Sequence of chain 1.G:
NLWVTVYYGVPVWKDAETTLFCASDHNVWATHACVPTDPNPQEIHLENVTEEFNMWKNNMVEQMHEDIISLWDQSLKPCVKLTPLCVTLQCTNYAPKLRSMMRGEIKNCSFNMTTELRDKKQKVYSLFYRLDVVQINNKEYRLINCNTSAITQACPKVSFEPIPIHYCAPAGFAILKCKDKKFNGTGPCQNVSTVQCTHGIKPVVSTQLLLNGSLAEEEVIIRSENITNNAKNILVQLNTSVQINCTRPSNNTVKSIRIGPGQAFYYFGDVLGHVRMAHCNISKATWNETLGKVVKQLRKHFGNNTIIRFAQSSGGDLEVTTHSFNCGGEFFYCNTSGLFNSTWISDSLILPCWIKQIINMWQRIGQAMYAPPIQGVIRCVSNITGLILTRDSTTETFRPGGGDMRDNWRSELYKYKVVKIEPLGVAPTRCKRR

The small molecule below binds the protein below.
Small molecule (SMILES): CC(=O)N[C@@H]1[C@@H](O)[C@H](O)[C@@H](CO)O[C@H]1O

Binding-site contacts:
Ligand atom O5 contacts residue ASN246 of chain 1.G at 2.4 Å (h-bond).
Ligand atom N2 contacts residue ASN246 of chain 1.G at 2.9 Å (h-bond).
Ligand atom C5 contacts residue ASN246 of chain 1.G at 3.7 Å.
Ligand atom C1 contacts residue ASN246 of chain 1.G at 1.4 Å.
Ligand atom C1 contacts residue ASN249 of chain 1.G at 4.2 Å.
Ligand atom O6 contacts residue ASN249 of chain 1.G at 4.2 Å.
Ligand atom C5 contacts residue THR248 of chain 1.G at 4.1 Å.
Ligand atom C2 contacts residue ASN246 of chain 1.G at 2.5 Å.
Ligand atom C3 contacts residue ASN246 of chain 1.G at 3.8 Å.
Ligand atom C1 contacts residue THR248 of chain 1.G at 3.7 Å.
Ligand atom O5 contacts residue ASN249 of chain 1.G at 3.7 Å.
Ligand atom C7 contacts residue ASN246 of chain 1.G at 3.4 Å.
Ligand atom C4 contacts residue ASN246 of chain 1.G at 4.2 Å.
Ligand atom O5 contacts residue THR248 of chain 1.G at 4.0 Å.
Ligand atom O7 contacts residue ASN246 of chain 1.G at 3.6 Å (h-bond).